Sequence of chain 1.B:
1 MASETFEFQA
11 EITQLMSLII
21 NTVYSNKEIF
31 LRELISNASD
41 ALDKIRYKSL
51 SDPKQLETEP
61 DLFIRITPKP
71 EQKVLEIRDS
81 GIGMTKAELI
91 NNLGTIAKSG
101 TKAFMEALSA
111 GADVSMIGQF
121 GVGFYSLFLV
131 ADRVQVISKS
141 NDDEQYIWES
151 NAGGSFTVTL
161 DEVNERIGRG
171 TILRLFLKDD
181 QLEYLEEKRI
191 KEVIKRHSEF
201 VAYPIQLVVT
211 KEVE

Binding-site contacts:
Ligand atom N34 contacts residue ASN37 of chain 1.B at 3.8 Å.
Ligand atom N34 contacts residue ALA38 of chain 1.B at 3.8 Å.
Ligand atom N34 contacts residue ASP79 of chain 1.B at 2.8 Å (salt-bridge).
Ligand atom C6 contacts residue ASP40 of chain 1.B at 3.7 Å.
Ligand atom C30 contacts residue ASN37 of chain 1.B at 3.5 Å.
Ligand atom O37 contacts residue PHE124 of chain 1.B at 2.9 Å (h-bond).
Ligand atom C21 contacts residue VAL122 of chain 1.B at 4.0 Å (hydrophobic).
Ligand atom C5 contacts residue ASP40 of chain 1.B at 3.6 Å.
Ligand atom O33 contacts residue MET84 of chain 1.B at 3.9 Å.
Ligand atom C20 contacts residue PHE124 of chain 1.B at 3.6 Å (hydrophobic).
Ligand atom C30 contacts residue ASP40 of chain 1.B at 3.9 Å.
Ligand atom O36 contacts residue ASP40 of chain 1.B at 2.8 Å (salt-bridge).
Ligand atom C35 contacts residue PHE124 of chain 1.B at 3.8 Å (hydrophobic).
Ligand atom C27 contacts residue ASN92 of chain 1.B at 3.5 Å.
Ligand atom C21 contacts residue PHE124 of chain 1.B at 3.6 Å (hydrophobic).
Ligand atom C15 contacts residue MET84 of chain 1.B at 3.9 Å (hydrophobic).
Ligand atom C12 contacts residue ASP40 of chain 1.B at 3.9 Å.
Ligand atom O31 contacts residue ASN37 of chain 1.B at 3.8 Å.
Ligand atom C36 contacts residue ASN92 of chain 1.B at 3.8 Å.
Ligand atom C2 contacts residue GLY121 of chain 1.B at 3.8 Å.
Ligand atom O37 contacts residue GLY123 of chain 1.B at 3.2 Å (h-bond).
Ligand atom C32 contacts residue ASP79 of chain 1.B at 3.7 Å.
Ligand atom C21 contacts residue GLY121 of chain 1.B at 3.2 Å.
Ligand atom C27 contacts residue GLU88 of chain 1.B at 3.6 Å.
Ligand atom C25 contacts residue ASN92 of chain 1.B at 3.5 Å.
Ligand atom C7 contacts residue LYS98 of chain 1.B at 3.7 Å.
Ligand atom O37 contacts residue GLY121 of chain 1.B at 3.2 Å (h-bond).
Ligand atom C18 contacts residue LEU93 of chain 1.B at 3.6 Å (hydrophobic).
Ligand atom O33 contacts residue THR171 of chain 1.B at 3.4 Å (h-bond).
Ligand atom C4 contacts residue ASN37 of chain 1.B at 3.5 Å.
Ligand atom C19 contacts residue PHE124 of chain 1.B at 3.6 Å (hydrophobic).
Ligand atom C3 contacts residue GLY121 of chain 1.B at 3.8 Å.
Ligand atom O33 contacts residue ALA41 of chain 1.B at 3.6 Å.
Ligand atom N22 contacts residue GLY121 of chain 1.B at 3.2 Å (h-bond).
Ligand atom C29 contacts residue ILE82 of chain 1.B at 3.6 Å (hydrophobic).
Ligand atom C2 contacts residue LYS98 of chain 1.B at 3.7 Å.
Ligand atom C32 contacts residue ALA41 of chain 1.B at 4.0 Å (hydrophobic).
Ligand atom C35 contacts residue MET84 of chain 1.B at 3.8 Å (hydrophobic).
Ligand atom O37 contacts residue VAL122 of chain 1.B at 3.0 Å.
Ligand atom C29 contacts residue ALA41 of chain 1.B at 3.7 Å (hydrophobic).

The small molecule below binds the protein below.
Small molecule (SMILES): CO[C@H]1C[C@H](C)Cc2cc(O)cc(c2)NC(=O)/C(C)=C/CC[C@H](C)[C@@H](OC(N)=O)/C(C)=C/[C@H](C)[C@H]1O